Sequence of chain 1.B:
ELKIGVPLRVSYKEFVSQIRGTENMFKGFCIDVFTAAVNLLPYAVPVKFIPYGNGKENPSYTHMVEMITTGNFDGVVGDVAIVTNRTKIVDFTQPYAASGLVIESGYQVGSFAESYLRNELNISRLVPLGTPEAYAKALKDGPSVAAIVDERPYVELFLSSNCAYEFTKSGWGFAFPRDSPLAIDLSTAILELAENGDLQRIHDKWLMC

Binding-site contacts:
Ligand atom C contacts residue ALA86 of chain 1.B at 4.0 Å (hydrophobic).
Ligand atom CE contacts residue SER135 of chain 1.B at 4.1 Å.
Ligand atom C contacts residue TYR66 of chain 1.B at 4.0 Å (hydrophobic).
Ligand atom O contacts residue GLU180 of chain 1.B at 4.1 Å.
Ligand atom OXT contacts residue TYR66 of chain 1.B at 3.6 Å.
Ligand atom SD contacts residue GLN132 of chain 1.B at 3.3 Å.
Ligand atom CE contacts residue ASN63 of chain 1.B at 3.3 Å.
Ligand atom OXT contacts residue ARG91 of chain 1.B at 2.9 Å (salt-bridge).
Ligand atom N contacts residue ALA86 of chain 1.B at 4.0 Å.
Ligand atom C contacts residue ARG91 of chain 1.B at 3.9 Å.
Ligand atom N contacts residue GLU180 of chain 1.B at 2.6 Å (salt-bridge).
Ligand atom C contacts residue GLU180 of chain 1.B at 3.6 Å.
Ligand atom N contacts residue ASP84 of chain 1.B at 2.8 Å (salt-bridge).
Ligand atom SD contacts residue ARG14 of chain 1.B at 3.7 Å.
Ligand atom C contacts residue PHE136 of chain 1.B at 3.9 Å (hydrophobic).
Ligand atom OXT contacts residue VAL85 of chain 1.B at 4.0 Å.
Ligand atom O contacts residue PHE136 of chain 1.B at 3.1 Å (h-bond).
Ligand atom C contacts residue SER135 of chain 1.B at 4.0 Å.
Ligand atom CB contacts residue TYR66 of chain 1.B at 3.5 Å (hydrophobic).
Ligand atom CA contacts residue TYR183 of chain 1.B at 3.3 Å (hydrophobic).
Ligand atom CG contacts residue TYR66 of chain 1.B at 3.8 Å (hydrophobic).
Ligand atom CA contacts residue GLU180 of chain 1.B at 3.0 Å.
Ligand atom OXT contacts residue ALA86 of chain 1.B at 3.1 Å (h-bond).
Ligand atom CA contacts residue SER135 of chain 1.B at 4.0 Å.
Ligand atom OXT contacts residue ASP84 of chain 1.B at 3.8 Å.
Ligand atom CE contacts residue ARG14 of chain 1.B at 3.8 Å.
Ligand atom CB contacts residue TYR183 of chain 1.B at 3.0 Å (hydrophobic).
Ligand atom CE contacts residue GLY134 of chain 1.B at 4.0 Å.
Ligand atom O contacts residue ARG91 of chain 1.B at 3.5 Å (salt-bridge).
Ligand atom CE contacts residue VAL133 of chain 1.B at 2.8 Å (hydrophobic).
Ligand atom CG contacts residue GLY134 of chain 1.B at 3.8 Å.
Ligand atom N contacts residue TRP206 of chain 1.B at 3.6 Å.
Ligand atom CA contacts residue ASP84 of chain 1.B at 3.7 Å.
Ligand atom N contacts residue TYR183 of chain 1.B at 2.7 Å (h-bond).
Ligand atom CB contacts residue ASP84 of chain 1.B at 3.7 Å.
Ligand atom O contacts residue SER135 of chain 1.B at 3.3 Å (h-bond).
Ligand atom CG contacts residue SER135 of chain 1.B at 3.7 Å.
Ligand atom CB contacts residue ARG14 of chain 1.B at 4.1 Å.
Ligand atom SD contacts residue SER135 of chain 1.B at 4.0 Å.
Ligand atom CE contacts residue GLN132 of chain 1.B at 3.6 Å.

The protein below binds the small molecule below.
Small molecule (SMILES): CSCC[C@H](N)C(=O)O